Sequence of chain 1.A:
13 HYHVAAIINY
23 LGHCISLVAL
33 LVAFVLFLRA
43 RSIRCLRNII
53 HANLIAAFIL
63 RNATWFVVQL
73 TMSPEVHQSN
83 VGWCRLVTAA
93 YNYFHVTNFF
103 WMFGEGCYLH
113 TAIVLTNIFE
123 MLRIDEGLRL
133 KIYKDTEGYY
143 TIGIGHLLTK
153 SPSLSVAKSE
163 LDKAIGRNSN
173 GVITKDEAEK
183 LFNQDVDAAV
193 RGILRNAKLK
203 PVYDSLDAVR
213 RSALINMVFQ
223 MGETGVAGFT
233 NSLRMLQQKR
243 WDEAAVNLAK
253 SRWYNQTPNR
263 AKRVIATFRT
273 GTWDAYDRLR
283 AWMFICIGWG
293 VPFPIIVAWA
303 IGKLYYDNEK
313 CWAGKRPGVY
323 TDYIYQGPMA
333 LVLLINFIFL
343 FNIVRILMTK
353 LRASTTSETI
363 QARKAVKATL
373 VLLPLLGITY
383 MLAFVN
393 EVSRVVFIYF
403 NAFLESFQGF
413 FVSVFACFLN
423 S

Binding-site contacts:
Ligand atom C18 contacts residue PHE101 of chain 1.A at 3.6 Å (hydrophobic).
Ligand atom C13 contacts residue ASN338 of chain 1.A at 3.6 Å.
Ligand atom C8 contacts residue PHE339 of chain 1.A at 4.0 Å (hydrophobic).
Ligand atom C24 contacts residue LEU378 of chain 1.A at 3.9 Å (hydrophobic).
Ligand atom C14 contacts residue MET104 of chain 1.A at 3.7 Å (hydrophobic).
Ligand atom C23 contacts residue TYR382 of chain 1.A at 3.7 Å (hydrophobic).
Ligand atom N19 contacts residue LEU378 of chain 1.A at 3.8 Å.
Ligand atom C9 contacts residue THR371 of chain 1.A at 3.8 Å.
Ligand atom C4 contacts residue ASN338 of chain 1.A at 3.4 Å.
Ligand atom C20 contacts residue PHE101 of chain 1.A at 3.4 Å (hydrophobic).
Ligand atom C2 contacts residue ASN338 of chain 1.A at 3.5 Å.
Ligand atom C24 contacts residue PHE60 of chain 1.A at 4.0 Å (hydrophobic).
Ligand atom C3 contacts residue ASN338 of chain 1.A at 3.6 Å.
Ligand atom C14 contacts residue LEU335 of chain 1.A at 3.5 Å (hydrophobic).
Ligand atom C18 contacts residue LEU335 of chain 1.A at 3.5 Å (hydrophobic).
Ligand atom C18 contacts residue PHE105 of chain 1.A at 4.0 Å (hydrophobic).
Ligand atom C22 contacts residue LEU335 of chain 1.A at 3.5 Å (hydrophobic).
Ligand atom C18 contacts residue MET104 of chain 1.A at 3.7 Å (hydrophobic).
Ligand atom C23 contacts residue PHE101 of chain 1.A at 3.3 Å (hydrophobic).
Ligand atom N12 contacts residue MET104 of chain 1.A at 3.8 Å.
Ligand atom C13 contacts residue MET104 of chain 1.A at 3.5 Å (hydrophobic).
Ligand atom C8 contacts residue ASN338 of chain 1.A at 3.8 Å.
Ligand atom C6 contacts residue ASN338 of chain 1.A at 3.2 Å.
Ligand atom C2 contacts residue THR371 of chain 1.A at 3.4 Å.
Ligand atom C17 contacts residue LEU378 of chain 1.A at 3.9 Å (hydrophobic).
Ligand atom C7 contacts residue GLY108 of chain 1.A at 3.6 Å.
Ligand atom N12 contacts residue ASN338 of chain 1.A at 2.9 Å (h-bond).
Ligand atom C21 contacts residue TYR382 of chain 1.A at 3.4 Å (hydrophobic).
Ligand atom C1 contacts residue THR371 of chain 1.A at 3.7 Å.
Ligand atom C17 contacts residue LEU375 of chain 1.A at 4.0 Å (hydrophobic).
Ligand atom C8 contacts residue LEU375 of chain 1.A at 4.0 Å (hydrophobic).
Ligand atom N12 contacts residue LEU335 of chain 1.A at 3.8 Å.
Ligand atom C21 contacts residue PHE101 of chain 1.A at 3.4 Å (hydrophobic).
Ligand atom C1 contacts residue ASN338 of chain 1.A at 3.3 Å.
Ligand atom C3 contacts residue THR371 of chain 1.A at 3.7 Å.
Ligand atom C11 contacts residue ASN338 of chain 1.A at 3.9 Å.
Ligand atom C18 contacts residue ASN338 of chain 1.A at 3.3 Å.
Ligand atom C7 contacts residue ASN338 of chain 1.A at 3.8 Å.
Ligand atom C5 contacts residue ASN338 of chain 1.A at 3.2 Å.
Ligand atom C13 contacts residue LEU335 of chain 1.A at 3.3 Å (hydrophobic).

The small molecule below binds the protein below.
Small molecule (SMILES): CCC(CC)Nc1cc(C)nc(Oc2c(C)cc(C)cc2C)c1C